Sequence of chain 4.A:
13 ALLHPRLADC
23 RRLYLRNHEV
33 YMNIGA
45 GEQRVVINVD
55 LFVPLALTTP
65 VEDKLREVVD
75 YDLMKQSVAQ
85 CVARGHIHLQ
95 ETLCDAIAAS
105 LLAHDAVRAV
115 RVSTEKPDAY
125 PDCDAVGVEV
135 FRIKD

Sequence of chain 1.A:
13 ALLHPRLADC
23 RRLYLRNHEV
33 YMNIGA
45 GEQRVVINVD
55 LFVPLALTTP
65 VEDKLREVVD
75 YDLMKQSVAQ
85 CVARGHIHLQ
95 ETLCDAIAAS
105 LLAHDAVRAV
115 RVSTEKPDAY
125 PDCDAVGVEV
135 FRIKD

Binding-site contacts:
Ligand atom C2 contacts residue ASP74 of chain 4.A at 4.2 Å.
Ligand atom C6 contacts residue GLN94 of chain 1.A at 3.9 Å.
Ligand atom O6 contacts residue HIS92 of chain 1.A at 4.2 Å.
Ligand atom N1 contacts residue LEU93 of chain 1.A at 4.1 Å.
Ligand atom C4 contacts residue LEU69 of chain 4.A at 3.6 Å (hydrophobic).
Ligand atom N2 contacts residue VAL73 of chain 4.A at 2.8 Å (h-bond).
Ligand atom C6 contacts residue TYR75 of chain 4.A at 3.4 Å (hydrophobic).
Ligand atom O6 contacts residue LEU93 of chain 1.A at 3.3 Å.
Ligand atom O6 contacts residue TYR75 of chain 4.A at 3.8 Å.
Ligand atom O6 contacts residue GLU95 of chain 1.A at 3.8 Å.
Ligand atom C8 contacts residue ASP74 of chain 4.A at 4.1 Å.
Ligand atom C6 contacts residue GLU95 of chain 1.A at 3.8 Å.
Ligand atom C2 contacts residue VAL72 of chain 4.A at 3.9 Å (hydrophobic).
Ligand atom N7 contacts residue ALA38 of chain 1.A at 3.9 Å.
Ligand atom N9 contacts residue TYR75 of chain 4.A at 3.6 Å.
Ligand atom N1 contacts residue GLU95 of chain 1.A at 2.8 Å (salt-bridge).
Ligand atom N9 contacts residue ASP74 of chain 4.A at 2.9 Å (salt-bridge).
Ligand atom N3 contacts residue TYR75 of chain 4.A at 3.0 Å (h-bond).
Ligand atom C2 contacts residue LEU69 of chain 4.A at 4.2 Å (hydrophobic).
Ligand atom O6 contacts residue GLN94 of chain 1.A at 2.8 Å (h-bond).
Ligand atom N2 contacts residue TYR75 of chain 4.A at 3.6 Å.
Ligand atom N7 contacts residue TYR75 of chain 4.A at 3.5 Å (h-bond).
Ligand atom N3 contacts residue ASP74 of chain 4.A at 3.4 Å.
Ligand atom N3 contacts residue VAL73 of chain 4.A at 4.0 Å.
Ligand atom N1 contacts residue TYR75 of chain 4.A at 3.4 Å.
Ligand atom N3 contacts residue LEU69 of chain 4.A at 3.7 Å.
Ligand atom N2 contacts residue ASP74 of chain 4.A at 4.1 Å.
Ligand atom N2 contacts residue VAL72 of chain 4.A at 3.5 Å.
Ligand atom C2 contacts residue GLU95 of chain 1.A at 3.5 Å.
Ligand atom N2 contacts residue GLU95 of chain 1.A at 2.7 Å (salt-bridge).
Ligand atom C4 contacts residue TYR75 of chain 4.A at 3.5 Å (hydrophobic).
Ligand atom C4 contacts residue ASP74 of chain 4.A at 3.6 Å.
Ligand atom N9 contacts residue LEU69 of chain 4.A at 3.8 Å.
Ligand atom C2 contacts residue VAL73 of chain 4.A at 3.8 Å (hydrophobic).
Ligand atom C6 contacts residue LEU93 of chain 1.A at 3.8 Å (hydrophobic).
Ligand atom N9 contacts residue ASP76 of chain 4.A at 4.2 Å.
Ligand atom C2 contacts residue TYR75 of chain 4.A at 3.3 Å (hydrophobic).
Ligand atom C5 contacts residue TYR75 of chain 4.A at 3.3 Å (hydrophobic).
Ligand atom C5 contacts residue LEU69 of chain 4.A at 4.0 Å (hydrophobic).
Ligand atom C8 contacts residue TYR75 of chain 4.A at 3.8 Å (hydrophobic).

A protein and the small-molecule ligand that binds it are described below.
Small molecule (SMILES): Nc1nc2[nH]cnc2c(=O)[nH]1